This small molecule binds to this protein.
Small molecule (SMILES): CC(=O)N[C@H]1[C@H](O[C@H]2[C@H](O)[C@@H](NC(C)=O)CO[C@@H]2CO)O[C@H](CO)[C@@H](O)[C@@H]1O

Sequence of chain 23.T:
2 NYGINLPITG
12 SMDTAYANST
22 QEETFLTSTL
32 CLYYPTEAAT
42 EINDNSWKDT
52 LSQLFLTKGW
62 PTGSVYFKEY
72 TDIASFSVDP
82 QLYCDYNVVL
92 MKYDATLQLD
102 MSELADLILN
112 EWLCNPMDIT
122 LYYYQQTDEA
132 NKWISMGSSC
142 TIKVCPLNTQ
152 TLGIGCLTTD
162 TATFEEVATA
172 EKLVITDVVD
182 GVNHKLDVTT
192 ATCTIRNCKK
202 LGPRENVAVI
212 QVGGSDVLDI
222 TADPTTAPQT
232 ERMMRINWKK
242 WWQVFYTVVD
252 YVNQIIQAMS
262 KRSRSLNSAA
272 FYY

Binding-site contacts:
Ligand atom C8 contacts residue ASN19 of chain 23.T at 4.3 Å.
Ligand atom O5 contacts residue ASN19 of chain 23.T at 2.8 Å (h-bond).
Ligand atom C3 contacts residue ASN19 of chain 23.T at 4.1 Å.
Ligand atom C5 contacts residue ASN19 of chain 23.T at 3.8 Å.
Ligand atom C1 contacts residue ASN19 of chain 23.T at 1.7 Å.
Ligand atom C2 contacts residue ASN19 of chain 23.T at 3.0 Å.
Ligand atom C7 contacts residue ASN19 of chain 23.T at 3.6 Å.
Ligand atom O7 contacts residue ASN19 of chain 23.T at 4.1 Å.
Ligand atom N2 contacts residue ASN19 of chain 23.T at 3.1 Å (h-bond).